Binding-site contacts:
Ligand atom N2 contacts residue ASP538 of chain 1.B at 2.7 Å (salt-bridge).
Ligand atom C7 contacts residue ASN568 of chain 1.B at 3.6 Å.
Ligand atom C5 contacts residue ASN568 of chain 1.B at 3.6 Å.
Ligand atom C7 contacts residue GLN456 of chain 1.B at 4.0 Å.
Ligand atom N2 contacts residue GLN456 of chain 1.B at 4.3 Å.
Ligand atom C7 contacts residue TYR512 of chain 1.B at 4.1 Å (hydrophobic).
Ligand atom C4 contacts residue ASN568 of chain 1.B at 4.3 Å.
Ligand atom C8 contacts residue TYR512 of chain 1.B at 3.0 Å (hydrophobic).
Ligand atom C3 contacts residue ASN568 of chain 1.B at 3.8 Å.
Ligand atom O6 contacts residue VAL592 of chain 1.B at 3.5 Å.
Ligand atom C6 contacts residue VAL592 of chain 1.B at 4.0 Å (hydrophobic).
Ligand atom C8 contacts residue GLN456 of chain 1.B at 3.3 Å.
Ligand atom O5 contacts residue VAL592 of chain 1.B at 3.5 Å.
Ligand atom O7 contacts residue ASN568 of chain 1.B at 3.7 Å.
Ligand atom C6 contacts residue GLU590 of chain 1.B at 3.5 Å.
Ligand atom O4 contacts residue GLN456 of chain 1.B at 4.3 Å.
Ligand atom O6 contacts residue GLU590 of chain 1.B at 2.8 Å (salt-bridge).
Ligand atom C3 contacts residue ASP538 of chain 1.B at 4.1 Å.
Ligand atom C1 contacts residue ASP538 of chain 1.B at 3.6 Å.
Ligand atom C6 contacts residue VAL566 of chain 1.B at 3.7 Å (hydrophobic).
Ligand atom O7 contacts residue TYR512 of chain 1.B at 4.2 Å.
Ligand atom O3 contacts residue GLN456 of chain 1.B at 2.0 Å (h-bond).
Ligand atom C5 contacts residue VAL592 of chain 1.B at 4.4 Å (hydrophobic).
Ligand atom C4 contacts residue GLN456 of chain 1.B at 3.8 Å.
Ligand atom C7 contacts residue SER540 of chain 1.B at 3.8 Å.
Ligand atom C2 contacts residue ASN568 of chain 1.B at 2.4 Å.
Ligand atom C8 contacts residue ASP538 of chain 1.B at 3.6 Å.
Ligand atom N2 contacts residue SER540 of chain 1.B at 3.9 Å.
Ligand atom O7 contacts residue VAL536 of chain 1.B at 4.3 Å.
Ligand atom O7 contacts residue SER540 of chain 1.B at 4.3 Å.
Ligand atom C8 contacts residue SER540 of chain 1.B at 3.9 Å.
Ligand atom C1 contacts residue SER540 of chain 1.B at 4.3 Å.
Ligand atom C1 contacts residue ASN568 of chain 1.B at 1.5 Å.
Ligand atom N2 contacts residue ASN568 of chain 1.B at 2.9 Å (h-bond).
Ligand atom O5 contacts residue ASN568 of chain 1.B at 2.3 Å (h-bond).
Ligand atom C8 contacts residue THR516 of chain 1.B at 3.9 Å.
Ligand atom C2 contacts residue ASP538 of chain 1.B at 3.6 Å.
Ligand atom C7 contacts residue ASP538 of chain 1.B at 3.6 Å.
Ligand atom C2 contacts residue GLN456 of chain 1.B at 3.7 Å.
Ligand atom C3 contacts residue GLN456 of chain 1.B at 3.3 Å.

The small molecule below binds the protein below.
Small molecule (SMILES): CC(=O)N[C@H]1[C@H](O[C@H]2[C@H](O)[C@@H](NC(C)=O)CO[C@@H]2CO)O[C@H](CO)[C@@H](O)[C@@H]1O

Sequence of chain 1.B:
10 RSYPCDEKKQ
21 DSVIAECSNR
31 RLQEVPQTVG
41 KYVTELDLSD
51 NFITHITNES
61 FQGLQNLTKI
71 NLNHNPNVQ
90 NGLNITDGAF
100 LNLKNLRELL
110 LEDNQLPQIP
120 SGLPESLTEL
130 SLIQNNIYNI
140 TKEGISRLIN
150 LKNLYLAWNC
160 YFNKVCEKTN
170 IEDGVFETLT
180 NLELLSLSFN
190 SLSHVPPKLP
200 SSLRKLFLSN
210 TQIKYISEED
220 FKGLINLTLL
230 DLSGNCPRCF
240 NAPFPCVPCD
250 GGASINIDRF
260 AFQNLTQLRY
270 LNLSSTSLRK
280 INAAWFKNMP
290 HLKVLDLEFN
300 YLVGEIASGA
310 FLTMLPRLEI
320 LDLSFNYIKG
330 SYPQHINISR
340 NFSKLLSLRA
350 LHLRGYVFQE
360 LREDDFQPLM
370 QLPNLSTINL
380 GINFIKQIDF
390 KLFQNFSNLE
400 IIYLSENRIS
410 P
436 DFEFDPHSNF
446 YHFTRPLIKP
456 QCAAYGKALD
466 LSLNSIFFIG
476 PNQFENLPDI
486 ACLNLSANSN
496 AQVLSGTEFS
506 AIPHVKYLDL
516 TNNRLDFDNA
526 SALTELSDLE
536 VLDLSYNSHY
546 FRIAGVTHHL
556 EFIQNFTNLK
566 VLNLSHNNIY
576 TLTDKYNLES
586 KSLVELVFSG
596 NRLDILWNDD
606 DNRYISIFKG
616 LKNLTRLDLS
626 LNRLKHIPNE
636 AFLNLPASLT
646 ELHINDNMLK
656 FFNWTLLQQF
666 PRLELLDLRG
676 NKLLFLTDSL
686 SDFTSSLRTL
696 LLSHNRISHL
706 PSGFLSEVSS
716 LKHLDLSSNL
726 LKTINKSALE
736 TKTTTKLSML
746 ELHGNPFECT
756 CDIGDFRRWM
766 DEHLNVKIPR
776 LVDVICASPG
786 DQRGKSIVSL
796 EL